Sequence of chain 3.A:
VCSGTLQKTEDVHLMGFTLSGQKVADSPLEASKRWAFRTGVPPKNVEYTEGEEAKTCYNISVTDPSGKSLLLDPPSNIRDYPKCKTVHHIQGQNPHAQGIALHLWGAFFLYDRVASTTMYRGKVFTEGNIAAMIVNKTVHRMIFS

A small-molecule ligand and the protein it binds are described below.
Small molecule (SMILES): CC(=O)N[C@H]1[C@H](O[C@H]2[C@H](O)[C@@H](NC(C)=O)CO[C@@H]2CO)O[C@H](CO)[C@@H](O)[C@@H]1O

Binding-site contacts:
Ligand atom C3 contacts residue ASN155 of chain 3.A at 3.7 Å.
Ligand atom C6 contacts residue THR41 of chain 3.B at 4.0 Å.
Ligand atom N2 contacts residue ASN155 of chain 3.A at 2.8 Å (h-bond).
Ligand atom C5 contacts residue ASN155 of chain 3.A at 3.7 Å.
Ligand atom C6 contacts residue ASN40 of chain 3.B at 3.1 Å.
Ligand atom C1 contacts residue VAL158 of chain 3.A at 4.2 Å (hydrophobic).
Ligand atom C2 contacts residue ASN155 of chain 3.A at 2.3 Å.
Ligand atom O5 contacts residue VAL158 of chain 3.A at 4.1 Å.
Ligand atom C8 contacts residue THR41 of chain 3.B at 3.3 Å.
Ligand atom C5 contacts residue ASN40 of chain 3.B at 3.9 Å.
Ligand atom C3 contacts residue THR157 of chain 3.A at 4.4 Å.
Ligand atom C8 contacts residue SER42 of chain 3.B at 4.5 Å.
Ligand atom C8 contacts residue GLN26 of chain 3.A at 4.1 Å.
Ligand atom C7 contacts residue THR41 of chain 3.B at 4.3 Å.
Ligand atom C8 contacts residue ASN155 of chain 3.A at 4.5 Å.
Ligand atom C1 contacts residue THR157 of chain 3.A at 4.0 Å.
Ligand atom O5 contacts residue ASN40 of chain 3.B at 3.9 Å.
Ligand atom C8 contacts residue THR157 of chain 3.A at 3.5 Å.
Ligand atom C1 contacts residue ASN155 of chain 3.A at 1.4 Å.
Ligand atom O6 contacts residue ASN40 of chain 3.B at 2.4 Å (h-bond).
Ligand atom O7 contacts residue GLN26 of chain 3.A at 3.9 Å.
Ligand atom O7 contacts residue ASN155 of chain 3.A at 3.4 Å (h-bond).
Ligand atom O5 contacts residue ASN155 of chain 3.A at 2.4 Å (h-bond).
Ligand atom C7 contacts residue GLN26 of chain 3.A at 4.5 Å.
Ligand atom N2 contacts residue THR157 of chain 3.A at 3.0 Å (h-bond).
Ligand atom C4 contacts residue ASN155 of chain 3.A at 4.1 Å.
Ligand atom C2 contacts residue THR157 of chain 3.A at 3.9 Å.
Ligand atom C7 contacts residue ASN155 of chain 3.A at 3.3 Å.
Ligand atom C7 contacts residue THR157 of chain 3.A at 3.7 Å.
Ligand atom C8 contacts residue THR43 of chain 3.B at 3.7 Å.

Sequence of chain 3.B:
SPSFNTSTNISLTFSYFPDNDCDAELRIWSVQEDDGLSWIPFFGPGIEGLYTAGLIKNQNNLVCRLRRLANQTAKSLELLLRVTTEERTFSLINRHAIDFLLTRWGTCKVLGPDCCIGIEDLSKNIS